Sequence of chain 2.B:
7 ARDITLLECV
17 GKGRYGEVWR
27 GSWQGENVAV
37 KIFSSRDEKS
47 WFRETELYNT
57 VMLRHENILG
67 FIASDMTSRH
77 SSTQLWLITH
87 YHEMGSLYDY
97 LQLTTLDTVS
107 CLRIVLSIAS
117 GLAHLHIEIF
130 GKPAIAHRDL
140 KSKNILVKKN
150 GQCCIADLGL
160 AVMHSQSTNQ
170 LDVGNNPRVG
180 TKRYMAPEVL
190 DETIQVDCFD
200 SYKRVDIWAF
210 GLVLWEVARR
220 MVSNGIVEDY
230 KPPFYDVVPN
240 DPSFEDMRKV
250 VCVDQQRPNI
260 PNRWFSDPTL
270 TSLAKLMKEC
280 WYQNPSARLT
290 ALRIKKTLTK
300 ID

The small molecule below binds the protein below.
Small molecule (SMILES): COc1cc(-c2cncc(-c3ccc(C4CCN(C)CC4)cc3)c2C)cc(OC)c1OC

Binding-site contacts:
Ligand atom O28 contacts residue ALA155 of chain 2.B at 3.7 Å.
Ligand atom C29 contacts residue LYS142 of chain 2.B at 3.6 Å.
Ligand atom C04 contacts residue ALA35 of chain 2.B at 3.8 Å (hydrophobic).
Ligand atom O31 contacts residue LYS37 of chain 2.B at 3.6 Å.
Ligand atom C06 contacts residue LEU145 of chain 2.B at 3.8 Å (hydrophobic).
Ligand atom C19 contacts residue ASP95 of chain 2.B at 3.7 Å.
Ligand atom C12 contacts residue VAL16 of chain 2.B at 3.9 Å (hydrophobic).
Ligand atom C01 contacts residue ALA35 of chain 2.B at 3.5 Å (hydrophobic).
Ligand atom C07 contacts residue LEU145 of chain 2.B at 3.5 Å (hydrophobic).
Ligand atom O02 contacts residue LYS37 of chain 2.B at 3.6 Å.
Ligand atom C29 contacts residue ASN143 of chain 2.B at 3.5 Å.
Ligand atom C04 contacts residue THR85 of chain 2.B at 3.9 Å.
Ligand atom C29 contacts residue ALA155 of chain 2.B at 3.7 Å (hydrophobic).
Ligand atom C13 contacts residue TYR87 of chain 2.B at 3.7 Å (hydrophobic).
Ligand atom C13 contacts residue VAL16 of chain 2.B at 3.9 Å (hydrophobic).
Ligand atom N08 contacts residue TYR87 of chain 2.B at 3.8 Å.
Ligand atom C07 contacts residue HIS86 of chain 2.B at 3.9 Å.
Ligand atom C09 contacts residue TYR87 of chain 2.B at 3.9 Å (hydrophobic).
Ligand atom N08 contacts residue HIS88 of chain 2.B at 3.0 Å (h-bond).
Ligand atom C01 contacts residue LYS37 of chain 2.B at 3.6 Å.
Ligand atom O02 contacts residue LEU83 of chain 2.B at 4.0 Å.
Ligand atom C01 contacts residue THR85 of chain 2.B at 3.4 Å.
Ligand atom C26 contacts residue LEU145 of chain 2.B at 4.0 Å (hydrophobic).
Ligand atom C21 contacts residue VAL16 of chain 2.B at 3.5 Å (hydrophobic).
Ligand atom C09 contacts residue HIS88 of chain 2.B at 3.2 Å.
Ligand atom C10 contacts residue LEU145 of chain 2.B at 3.9 Å (hydrophobic).
Ligand atom C23 contacts residue GLY91 of chain 2.B at 3.5 Å.
Ligand atom C22 contacts residue GLY91 of chain 2.B at 3.5 Å.
Ligand atom C11 contacts residue GLY91 of chain 2.B at 3.9 Å.
Ligand atom C24 contacts residue LEU145 of chain 2.B at 3.9 Å (hydrophobic).
Ligand atom C32 contacts residue GLU50 of chain 2.B at 3.5 Å.
Ligand atom C14 contacts residue GLY91 of chain 2.B at 3.8 Å.
Ligand atom C12 contacts residue HIS88 of chain 2.B at 3.8 Å.
Ligand atom C01 contacts residue LEU83 of chain 2.B at 3.5 Å (hydrophobic).
Ligand atom C32 contacts residue LEU83 of chain 2.B at 3.8 Å (hydrophobic).
Ligand atom C12 contacts residue TYR87 of chain 2.B at 3.5 Å (hydrophobic).
Ligand atom C07 contacts residue ALA35 of chain 2.B at 3.6 Å (hydrophobic).
Ligand atom C22 contacts residue ASP95 of chain 2.B at 3.5 Å.
Ligand atom C04 contacts residue VAL24 of chain 2.B at 3.9 Å (hydrophobic).
Ligand atom C32 contacts residue ASP156 of chain 2.B at 3.8 Å.